A small-molecule ligand and the protein it binds are described below.
Small molecule (SMILES): CC(=O)N[C@H]1[C@H](O[C@H]2[C@H](O)[C@@H](NC(C)=O)CO[C@@H]2CO)O[C@H](CO)[C@@H](O)[C@@H]1O

Binding-site contacts:
Ligand atom C8 contacts residue NAG1 of chain 1.V at 3.5 Å.
Ligand atom C6 contacts residue THR33 of chain 1.B at 4.3 Å.
Ligand atom O6 contacts residue ASN371 of chain 1.B at 4.4 Å.
Ligand atom C7 contacts residue NAG1 of chain 1.V at 3.1 Å.
Ligand atom C8 contacts residue ASN31 of chain 1.B at 3.7 Å.
Ligand atom O7 contacts residue NAG1 of chain 1.V at 2.3 Å (h-bond).
Ligand atom C5 contacts residue ASN31 of chain 1.B at 3.6 Å.
Ligand atom C5 contacts residue THR311 of chain 1.B at 4.3 Å.
Ligand atom O7 contacts residue ASN31 of chain 1.B at 4.4 Å.
Ligand atom C7 contacts residue ASN31 of chain 1.B at 3.8 Å.
Ligand atom N2 contacts residue ASN31 of chain 1.B at 3.1 Å (h-bond).
Ligand atom C4 contacts residue ASN31 of chain 1.B at 4.2 Å.
Ligand atom C6 contacts residue THR311 of chain 1.B at 4.0 Å.
Ligand atom O6 contacts residue LEU374 of chain 1.B at 3.4 Å.
Ligand atom O5 contacts residue THR311 of chain 1.B at 3.2 Å (h-bond).
Ligand atom C3 contacts residue ASN31 of chain 1.B at 3.8 Å.
Ligand atom C7 contacts residue THR33 of chain 1.B at 4.4 Å.
Ligand atom C8 contacts residue THR33 of chain 1.B at 3.4 Å.
Ligand atom C2 contacts residue ASN31 of chain 1.B at 2.5 Å.
Ligand atom O5 contacts residue ASN31 of chain 1.B at 2.3 Å (h-bond).
Ligand atom C1 contacts residue THR311 of chain 1.B at 3.8 Å.
Ligand atom C6 contacts residue LEU374 of chain 1.B at 4.1 Å (hydrophobic).
Ligand atom O6 contacts residue THR311 of chain 1.B at 3.9 Å.
Ligand atom N2 contacts residue NAG1 of chain 1.V at 4.3 Å.
Ligand atom C1 contacts residue ASN31 of chain 1.B at 1.4 Å.

Sequence of chain 1.B:
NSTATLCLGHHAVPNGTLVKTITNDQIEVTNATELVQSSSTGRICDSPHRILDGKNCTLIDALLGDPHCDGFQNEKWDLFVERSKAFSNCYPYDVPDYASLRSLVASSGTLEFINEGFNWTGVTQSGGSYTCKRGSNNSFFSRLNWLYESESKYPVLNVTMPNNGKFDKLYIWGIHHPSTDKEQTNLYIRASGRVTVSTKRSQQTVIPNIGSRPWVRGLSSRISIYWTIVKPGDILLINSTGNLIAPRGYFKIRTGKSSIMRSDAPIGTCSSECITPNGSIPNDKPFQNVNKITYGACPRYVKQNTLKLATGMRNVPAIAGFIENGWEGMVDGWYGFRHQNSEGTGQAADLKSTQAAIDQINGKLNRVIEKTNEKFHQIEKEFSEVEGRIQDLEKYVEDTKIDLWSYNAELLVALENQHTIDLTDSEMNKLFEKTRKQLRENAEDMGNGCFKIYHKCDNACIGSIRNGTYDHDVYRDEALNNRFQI